The small molecule below binds the protein below.
Small molecule (SMILES): CC(C)CCC[C@@H](C)[C@H]1CC[C@H]2[C@@H]3CC=C4C[C@@H](O)CC[C@]4(C)[C@H]3CC[C@]12C

Binding-site contacts:
Ligand atom C4 contacts residue PHE376 of chain 1.A at 4.0 Å (hydrophobic).
Ligand atom C6 contacts residue PHE376 of chain 1.A at 3.5 Å (hydrophobic).
Ligand atom C2 contacts residue CYS380 of chain 1.A at 4.1 Å (hydrophobic).
Ligand atom C8 contacts residue PHE376 of chain 1.A at 4.0 Å (hydrophobic).
Ligand atom C2 contacts residue PHE379 of chain 1.A at 3.6 Å (hydrophobic).
Ligand atom C4 contacts residue CYS380 of chain 1.A at 4.1 Å (hydrophobic).
Ligand atom C10 contacts residue PHE379 of chain 1.A at 4.5 Å (hydrophobic).
Ligand atom C5 contacts residue PHE376 of chain 1.A at 3.8 Å (hydrophobic).
Ligand atom C19 contacts residue PHE379 of chain 1.A at 3.9 Å (hydrophobic).
Ligand atom C1 contacts residue PHE379 of chain 1.A at 3.8 Å (hydrophobic).
Ligand atom C19 contacts residue PHE376 of chain 1.A at 4.0 Å (hydrophobic).
Ligand atom O1 contacts residue PHE379 of chain 1.A at 4.3 Å.
Ligand atom C18 contacts residue CYS375 of chain 1.A at 3.7 Å (hydrophobic).
Ligand atom C19 contacts residue CYS375 of chain 1.A at 3.9 Å (hydrophobic).
Ligand atom C18 contacts residue PHE376 of chain 1.A at 4.3 Å (hydrophobic).
Ligand atom C21 contacts residue PHE208 of chain 1.A at 4.5 Å (hydrophobic).
Ligand atom C23 contacts residue PHE207 of chain 1.A at 4.1 Å (hydrophobic).
Ligand atom C25 contacts residue LEU212 of chain 1.A at 4.0 Å (hydrophobic).
Ligand atom C21 contacts residue CYS375 of chain 1.A at 4.3 Å (hydrophobic).
Ligand atom C7 contacts residue PHE376 of chain 1.A at 3.7 Å (hydrophobic).
Ligand atom C26 contacts residue LEU212 of chain 1.A at 4.3 Å (hydrophobic).
Ligand atom C3 contacts residue CYS380 of chain 1.A at 4.1 Å (hydrophobic).
Ligand atom C24 contacts residue PHE207 of chain 1.A at 4.4 Å (hydrophobic).
Ligand atom C11 contacts residue PHE379 of chain 1.A at 4.1 Å (hydrophobic).
Ligand atom O1 contacts residue CYS380 of chain 1.A at 3.4 Å.

Sequence of chain 1.A:
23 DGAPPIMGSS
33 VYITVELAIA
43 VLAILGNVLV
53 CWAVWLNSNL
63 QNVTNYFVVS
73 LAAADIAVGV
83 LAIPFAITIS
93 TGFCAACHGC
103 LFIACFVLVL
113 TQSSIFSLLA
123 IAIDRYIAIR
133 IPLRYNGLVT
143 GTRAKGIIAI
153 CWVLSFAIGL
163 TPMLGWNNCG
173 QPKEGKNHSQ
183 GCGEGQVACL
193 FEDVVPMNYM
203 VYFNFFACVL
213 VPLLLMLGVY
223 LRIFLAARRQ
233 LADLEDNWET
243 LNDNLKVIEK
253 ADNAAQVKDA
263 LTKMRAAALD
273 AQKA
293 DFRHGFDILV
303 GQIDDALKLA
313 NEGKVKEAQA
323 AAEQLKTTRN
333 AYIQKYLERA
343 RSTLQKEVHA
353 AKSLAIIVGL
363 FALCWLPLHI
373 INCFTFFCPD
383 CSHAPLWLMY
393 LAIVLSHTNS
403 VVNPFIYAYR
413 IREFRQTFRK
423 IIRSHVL